Sequence of chain 1.C:
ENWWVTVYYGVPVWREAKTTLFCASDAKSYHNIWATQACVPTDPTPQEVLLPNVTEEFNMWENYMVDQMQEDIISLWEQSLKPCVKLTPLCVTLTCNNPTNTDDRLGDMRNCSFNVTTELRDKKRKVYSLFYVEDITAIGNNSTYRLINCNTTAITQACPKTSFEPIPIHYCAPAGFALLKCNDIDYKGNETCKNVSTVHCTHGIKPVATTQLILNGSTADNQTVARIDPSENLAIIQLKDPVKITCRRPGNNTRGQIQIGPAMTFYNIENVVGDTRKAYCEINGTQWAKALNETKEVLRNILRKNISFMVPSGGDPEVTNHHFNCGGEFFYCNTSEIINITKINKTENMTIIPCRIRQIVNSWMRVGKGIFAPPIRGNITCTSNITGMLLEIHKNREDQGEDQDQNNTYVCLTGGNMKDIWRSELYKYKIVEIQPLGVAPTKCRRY

The small molecule below binds the protein below.
Small molecule (SMILES): CC(=O)N[C@H]1[C@H](O[C@H]2[C@H](O)[C@@H](NC(C)=O)CO[C@@H]2CO)O[C@H](CO)[C@@H](O)[C@@H]1O

Binding-site contacts:
Ligand atom O5 contacts residue ASN200 of chain 1.C at 2.5 Å (h-bond).
Ligand atom N2 contacts residue ASN200 of chain 1.C at 2.8 Å (h-bond).
Ligand atom C8 contacts residue ASN200 of chain 1.C at 4.3 Å.
Ligand atom O5 contacts residue PRO240 of chain 1.C at 4.1 Å.
Ligand atom C6 contacts residue ILE238 of chain 1.C at 3.7 Å (hydrophobic).
Ligand atom C7 contacts residue ASN200 of chain 1.C at 3.2 Å.
Ligand atom O6 contacts residue ASP239 of chain 1.C at 3.2 Å.
Ligand atom O6 contacts residue TRP65 of chain 1.C at 4.2 Å.
Ligand atom C8 contacts residue ILE312 of chain 1.C at 3.7 Å (hydrophobic).
Ligand atom C4 contacts residue ASN200 of chain 1.C at 4.3 Å.
Ligand atom C1 contacts residue ASN200 of chain 1.C at 1.4 Å.
Ligand atom C3 contacts residue ASN200 of chain 1.C at 3.8 Å.
Ligand atom O7 contacts residue ASN200 of chain 1.C at 3.3 Å (h-bond).
Ligand atom O6 contacts residue PRO240 of chain 1.C at 3.3 Å (h-bond).
Ligand atom C5 contacts residue ASN200 of chain 1.C at 3.7 Å.
Ligand atom O6 contacts residue ILE238 of chain 1.C at 2.5 Å (h-bond).
Ligand atom C6 contacts residue PRO240 of chain 1.C at 3.7 Å (hydrophobic).
Ligand atom C2 contacts residue ASN200 of chain 1.C at 2.5 Å.
Ligand atom C6 contacts residue ASP239 of chain 1.C at 3.9 Å.